Binding-site contacts:
Ligand atom C7 contacts residue GLY315 of chain 1.B at 3.8 Å.
Ligand atom C8 contacts residue GLN316 of chain 1.B at 3.5 Å.
Ligand atom C7 contacts residue GLN316 of chain 1.B at 3.8 Å.
Ligand atom C10 contacts residue VAL282 of chain 1.B at 4.0 Å (hydrophobic).
Ligand atom N1 contacts residue GLY315 of chain 1.B at 3.7 Å.
Ligand atom N1 contacts residue MET303 of chain 1.B at 3.9 Å.
Ligand atom C5 contacts residue MET303 of chain 1.B at 3.8 Å (hydrophobic).
Ligand atom C12 contacts residue ASN267 of chain 1.B at 3.8 Å.
Ligand atom C25 contacts residue ASP264 of chain 1.B at 3.5 Å.
Ligand atom C9 contacts residue VAL282 of chain 1.B at 4.0 Å (hydrophobic).
Ligand atom C12 contacts residue GLN316 of chain 1.B at 3.5 Å.
Ligand atom C19 contacts residue PHE319 of chain 1.B at 3.9 Å (hydrophobic).
Ligand atom C6 contacts residue MET303 of chain 1.B at 3.7 Å (hydrophobic).
Ligand atom C14 contacts residue PHE319 of chain 1.B at 3.7 Å (hydrophobic).
Ligand atom C16 contacts residue PHE319 of chain 1.B at 3.8 Å (hydrophobic).
Ligand atom C9 contacts residue GLN316 of chain 1.B at 3.7 Å.
Ligand atom C26 contacts residue ILE265 of chain 1.B at 3.7 Å (hydrophobic).
Ligand atom C11 contacts residue VAL282 of chain 1.B at 4.0 Å (hydrophobic).
Ligand atom C4 contacts residue PHE286 of chain 1.B at 3.2 Å (hydrophobic).
Ligand atom O3 contacts residue VAL282 of chain 1.B at 3.9 Å.
Ligand atom C25 contacts residue MET227 of chain 1.B at 3.5 Å (hydrophobic).
Ligand atom O2 contacts residue GLN316 of chain 1.B at 3.3 Å (h-bond).
Ligand atom C13 contacts residue PHE319 of chain 1.B at 3.8 Å (hydrophobic).
Ligand atom C24 contacts residue ASP264 of chain 1.B at 3.7 Å.
Ligand atom C12 contacts residue VAL282 of chain 1.B at 4.0 Å (hydrophobic).
Ligand atom O3 contacts residue GLN316 of chain 1.B at 3.0 Å (h-bond).
Ligand atom C21 contacts residue MET227 of chain 1.B at 3.6 Å (hydrophobic).
Ligand atom C5 contacts residue PHE286 of chain 1.B at 3.5 Å (hydrophobic).
Ligand atom C3 contacts residue MET303 of chain 1.B at 3.8 Å (hydrophobic).
Ligand atom C3 contacts residue PHE286 of chain 1.B at 3.6 Å (hydrophobic).
Ligand atom O4 contacts residue MET227 of chain 1.B at 3.2 Å.
Ligand atom O2 contacts residue GLY315 of chain 1.B at 3.4 Å.
Ligand atom C26 contacts residue MET227 of chain 1.B at 3.9 Å (hydrophobic).
Ligand atom C11 contacts residue PHE319 of chain 1.B at 3.8 Å (hydrophobic).
Ligand atom C24 contacts residue MET227 of chain 1.B at 3.8 Å (hydrophobic).
Ligand atom O2 contacts residue THR283 of chain 1.B at 3.9 Å.
Ligand atom C20 contacts residue MET227 of chain 1.B at 3.8 Å (hydrophobic).
Ligand atom N2 contacts residue PHE319 of chain 1.B at 3.9 Å.
Ligand atom C4 contacts residue MET303 of chain 1.B at 3.3 Å (hydrophobic).
Ligand atom C15 contacts residue PHE319 of chain 1.B at 3.8 Å (hydrophobic).

Sequence of chain 1.B:
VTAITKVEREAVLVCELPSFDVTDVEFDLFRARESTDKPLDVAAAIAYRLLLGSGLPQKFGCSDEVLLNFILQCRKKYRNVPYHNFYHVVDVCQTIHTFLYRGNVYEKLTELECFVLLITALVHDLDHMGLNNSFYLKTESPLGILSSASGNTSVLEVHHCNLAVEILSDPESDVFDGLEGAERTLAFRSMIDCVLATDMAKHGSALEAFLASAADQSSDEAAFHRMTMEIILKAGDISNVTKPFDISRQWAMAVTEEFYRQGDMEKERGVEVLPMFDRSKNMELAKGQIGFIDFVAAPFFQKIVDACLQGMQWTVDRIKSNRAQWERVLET

This protein binds this small molecule.
Small molecule (SMILES): COc1cccc(NC(=O)C#Cc2cc(C3=NN(C(C)C)C(=O)[C@@H]4CC=CC[C@H]34)ccc2OC)c1